Binding-site contacts:
Ligand atom C1 contacts residue ASN603 of chain 1.C at 1.6 Å.
Ligand atom N2 contacts residue ASN603 of chain 1.C at 3.5 Å (h-bond).
Ligand atom C5 contacts residue ASN603 of chain 1.C at 3.5 Å.
Ligand atom C4 contacts residue ASN603 of chain 1.C at 4.2 Å.
Ligand atom O6 contacts residue ASN603 of chain 1.C at 4.4 Å.
Ligand atom O7 contacts residue ASN603 of chain 1.C at 3.4 Å (h-bond).
Ligand atom C7 contacts residue ASN603 of chain 1.C at 3.7 Å.
Ligand atom C6 contacts residue ASN603 of chain 1.C at 4.4 Å.
Ligand atom O5 contacts residue ASN603 of chain 1.C at 2.0 Å (h-bond).
Ligand atom C2 contacts residue ASN603 of chain 1.C at 2.8 Å.
Ligand atom C3 contacts residue ASN603 of chain 1.C at 4.0 Å.

Sequence of chain 1.C:
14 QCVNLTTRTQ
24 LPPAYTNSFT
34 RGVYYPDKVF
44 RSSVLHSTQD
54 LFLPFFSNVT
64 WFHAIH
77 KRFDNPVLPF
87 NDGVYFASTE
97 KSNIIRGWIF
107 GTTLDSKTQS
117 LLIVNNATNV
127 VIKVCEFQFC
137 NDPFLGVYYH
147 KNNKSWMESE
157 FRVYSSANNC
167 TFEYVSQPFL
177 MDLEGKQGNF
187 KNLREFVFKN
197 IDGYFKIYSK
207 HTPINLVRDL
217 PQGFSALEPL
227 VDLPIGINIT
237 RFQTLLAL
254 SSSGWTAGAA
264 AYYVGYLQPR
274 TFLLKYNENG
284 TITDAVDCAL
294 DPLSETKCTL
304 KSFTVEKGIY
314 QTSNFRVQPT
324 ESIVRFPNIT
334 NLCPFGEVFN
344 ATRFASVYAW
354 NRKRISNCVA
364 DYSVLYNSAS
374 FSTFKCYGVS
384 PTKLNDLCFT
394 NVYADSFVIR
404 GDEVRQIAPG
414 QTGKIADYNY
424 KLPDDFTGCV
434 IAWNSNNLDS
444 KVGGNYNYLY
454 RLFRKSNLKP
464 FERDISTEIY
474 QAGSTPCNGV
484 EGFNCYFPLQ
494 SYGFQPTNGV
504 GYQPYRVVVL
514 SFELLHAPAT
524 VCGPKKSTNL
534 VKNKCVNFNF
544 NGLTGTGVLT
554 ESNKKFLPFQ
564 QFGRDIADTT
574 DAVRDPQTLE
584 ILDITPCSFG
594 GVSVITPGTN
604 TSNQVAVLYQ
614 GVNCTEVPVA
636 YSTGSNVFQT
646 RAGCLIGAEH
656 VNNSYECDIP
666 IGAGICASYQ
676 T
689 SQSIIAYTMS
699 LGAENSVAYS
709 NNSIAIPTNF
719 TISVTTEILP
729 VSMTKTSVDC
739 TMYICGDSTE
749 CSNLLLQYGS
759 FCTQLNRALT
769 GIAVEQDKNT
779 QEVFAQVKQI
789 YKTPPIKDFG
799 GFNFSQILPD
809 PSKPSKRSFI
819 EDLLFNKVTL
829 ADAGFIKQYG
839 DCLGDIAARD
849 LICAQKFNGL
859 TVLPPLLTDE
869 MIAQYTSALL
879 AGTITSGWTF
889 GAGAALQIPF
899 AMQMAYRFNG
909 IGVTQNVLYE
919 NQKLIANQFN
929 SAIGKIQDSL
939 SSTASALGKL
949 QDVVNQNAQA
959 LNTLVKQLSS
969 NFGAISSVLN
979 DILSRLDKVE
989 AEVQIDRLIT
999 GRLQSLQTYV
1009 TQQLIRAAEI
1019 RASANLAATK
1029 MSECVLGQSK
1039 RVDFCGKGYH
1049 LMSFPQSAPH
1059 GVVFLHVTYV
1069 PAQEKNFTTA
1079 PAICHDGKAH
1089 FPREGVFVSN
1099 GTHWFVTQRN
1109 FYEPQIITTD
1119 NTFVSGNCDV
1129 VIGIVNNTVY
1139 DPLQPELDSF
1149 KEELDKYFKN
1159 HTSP

This small molecule binds to this protein.
Small molecule (SMILES): CC(=O)N[C@@H]1[C@@H](O)[C@H](O)[C@@H](CO)O[C@H]1O